Binding-site contacts:
Ligand atom C3 contacts residue HIS114 of chain 1.B at 3.2 Å.
Ligand atom C4 contacts residue HIS114 of chain 1.B at 3.5 Å.
Ligand atom C5 contacts residue HIS114 of chain 1.B at 3.2 Å.
Ligand atom O5 contacts residue HIS114 of chain 1.B at 3.6 Å.
Ligand atom O5 contacts residue ASN110 of chain 1.B at 2.4 Å (h-bond).
Ligand atom C1 contacts residue HIS114 of chain 1.B at 3.4 Å.
Ligand atom C7 contacts residue HIS114 of chain 1.B at 4.3 Å.
Ligand atom O7 contacts residue HIS114 of chain 1.B at 3.4 Å.
Ligand atom O3 contacts residue SER112 of chain 1.B at 4.3 Å.
Ligand atom O4 contacts residue HIS114 of chain 1.B at 3.6 Å.
Ligand atom N2 contacts residue SER112 of chain 1.B at 2.6 Å (h-bond).
Ligand atom C8 contacts residue ASN110 of chain 1.B at 3.5 Å.
Ligand atom C1 contacts residue SER112 of chain 1.B at 3.5 Å.
Ligand atom C3 contacts residue SER112 of chain 1.B at 3.6 Å.
Ligand atom C1 contacts residue ASN110 of chain 1.B at 1.5 Å.
Ligand atom C7 contacts residue SER111 of chain 1.B at 4.5 Å.
Ligand atom C7 contacts residue ASN110 of chain 1.B at 3.2 Å.
Ligand atom C7 contacts residue SER112 of chain 1.B at 3.6 Å.
Ligand atom C5 contacts residue ASN110 of chain 1.B at 3.7 Å.
Ligand atom C2 contacts residue SER112 of chain 1.B at 3.3 Å.
Ligand atom C3 contacts residue ASN110 of chain 1.B at 3.8 Å.
Ligand atom C8 contacts residue SER111 of chain 1.B at 3.4 Å.
Ligand atom O7 contacts residue ASN110 of chain 1.B at 4.2 Å.
Ligand atom N2 contacts residue HIS114 of chain 1.B at 4.1 Å.
Ligand atom N2 contacts residue ASN110 of chain 1.B at 2.3 Å (h-bond).
Ligand atom C2 contacts residue ASN110 of chain 1.B at 2.5 Å.
Ligand atom C8 contacts residue SER112 of chain 1.B at 3.6 Å.
Ligand atom C2 contacts residue HIS114 of chain 1.B at 3.7 Å.
Ligand atom O3 contacts residue HIS114 of chain 1.B at 4.3 Å.
Ligand atom C6 contacts residue HIS114 of chain 1.B at 4.4 Å.
Ligand atom C4 contacts residue ASN110 of chain 1.B at 4.2 Å.

Sequence of chain 1.B:
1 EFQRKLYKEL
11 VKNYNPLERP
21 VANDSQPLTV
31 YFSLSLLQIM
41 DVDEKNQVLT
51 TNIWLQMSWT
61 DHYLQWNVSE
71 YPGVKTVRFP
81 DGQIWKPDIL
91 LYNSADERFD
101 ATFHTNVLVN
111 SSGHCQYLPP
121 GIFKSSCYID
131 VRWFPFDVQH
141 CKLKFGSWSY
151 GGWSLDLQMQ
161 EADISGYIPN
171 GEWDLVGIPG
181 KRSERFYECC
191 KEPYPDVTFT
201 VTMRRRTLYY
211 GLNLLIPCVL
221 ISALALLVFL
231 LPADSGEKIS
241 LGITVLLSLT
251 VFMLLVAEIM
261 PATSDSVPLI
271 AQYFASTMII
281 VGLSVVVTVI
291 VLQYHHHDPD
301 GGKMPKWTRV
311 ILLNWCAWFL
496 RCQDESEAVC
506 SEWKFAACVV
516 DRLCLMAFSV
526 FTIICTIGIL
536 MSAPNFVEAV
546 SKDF

This protein binds this small molecule.
Small molecule (SMILES): CC(=O)N[C@H]1[C@H](O[C@H]2[C@H](O)[C@@H](NC(C)=O)CO[C@@H]2CO)O[C@H](CO)[C@@H](O)[C@@H]1O